Binding-site contacts:
Ligand atom C1 contacts residue ASN154 of chain 1.E at 3.1 Å.
Ligand atom C3 contacts residue THR156 of chain 1.E at 4.4 Å.
Ligand atom O6 contacts residue MET151 of chain 1.E at 3.5 Å.
Ligand atom O5 contacts residue ASN154 of chain 1.E at 3.8 Å.
Ligand atom C8 contacts residue ASN154 of chain 1.E at 4.5 Å.
Ligand atom C7 contacts residue THR156 of chain 1.E at 3.6 Å.
Ligand atom N2 contacts residue ASN154 of chain 1.E at 4.0 Å.
Ligand atom C2 contacts residue ASN154 of chain 1.E at 4.1 Å.
Ligand atom N2 contacts residue THR156 of chain 1.E at 3.2 Å.
Ligand atom O7 contacts residue THR156 of chain 1.E at 4.5 Å.
Ligand atom O5 contacts residue MET151 of chain 1.E at 4.2 Å.
Ligand atom C2 contacts residue THR156 of chain 1.E at 3.9 Å.
Ligand atom C1 contacts residue THR156 of chain 1.E at 3.6 Å.
Ligand atom O7 contacts residue ASN154 of chain 1.E at 3.2 Å (h-bond).
Ligand atom C8 contacts residue THR156 of chain 1.E at 3.7 Å.
Ligand atom C7 contacts residue ASN154 of chain 1.E at 3.7 Å.

Sequence of chain 1.E:
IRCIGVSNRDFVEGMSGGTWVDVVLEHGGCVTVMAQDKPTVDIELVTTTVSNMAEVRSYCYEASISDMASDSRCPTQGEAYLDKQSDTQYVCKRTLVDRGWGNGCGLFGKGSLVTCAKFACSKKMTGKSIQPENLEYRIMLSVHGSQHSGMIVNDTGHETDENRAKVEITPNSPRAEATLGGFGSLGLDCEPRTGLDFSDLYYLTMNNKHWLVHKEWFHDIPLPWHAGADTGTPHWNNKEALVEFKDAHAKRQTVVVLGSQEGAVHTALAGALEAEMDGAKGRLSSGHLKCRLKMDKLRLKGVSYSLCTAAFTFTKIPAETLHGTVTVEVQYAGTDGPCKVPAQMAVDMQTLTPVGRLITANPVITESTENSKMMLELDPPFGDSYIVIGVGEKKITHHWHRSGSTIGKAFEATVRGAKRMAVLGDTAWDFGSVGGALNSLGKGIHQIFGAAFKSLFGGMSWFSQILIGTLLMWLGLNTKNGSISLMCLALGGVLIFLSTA

A small-molecule ligand and the protein it binds are described below.
Small molecule (SMILES): CC(=O)N[C@H]1[C@H](O[C@H]2[C@H](O)[C@@H](NC(C)=O)CO[C@@H]2CO)O[C@H](CO)[C@@H](O)[C@@H]1O